Sequence of chain 1.C:
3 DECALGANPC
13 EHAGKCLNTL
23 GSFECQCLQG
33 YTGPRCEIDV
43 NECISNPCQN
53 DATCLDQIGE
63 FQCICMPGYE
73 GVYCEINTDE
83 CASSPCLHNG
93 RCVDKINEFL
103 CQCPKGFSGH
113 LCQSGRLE

The protein below binds the small molecule below.
Small molecule (SMILES): OC[C@H]1O[C@@H](O)[C@H](O)[C@@H](O)[C@@H]1O

Binding-site contacts:
Ligand atom C6 contacts residue TYR75 of chain 1.C at 3.9 Å (hydrophobic).
Ligand atom O5 contacts residue PRO49 of chain 1.C at 3.8 Å.
Ligand atom O3 contacts residue GLU44 of chain 1.C at 4.3 Å.
Ligand atom C3 contacts residue PHE63 of chain 1.C at 4.2 Å (hydrophobic).
Ligand atom C2 contacts residue PHE63 of chain 1.C at 4.4 Å (hydrophobic).
Ligand atom C4 contacts residue PHE63 of chain 1.C at 3.9 Å (hydrophobic).
Ligand atom O2 contacts residue GLU44 of chain 1.C at 2.6 Å (salt-bridge).
Ligand atom O3 contacts residue PHE63 of chain 1.C at 3.6 Å.
Ligand atom C5 contacts residue SER47 of chain 1.C at 3.6 Å.
Ligand atom C1 contacts residue SER47 of chain 1.C at 1.4 Å.
Ligand atom O2 contacts residue SER47 of chain 1.C at 2.9 Å (h-bond).
Ligand atom C1 contacts residue PRO49 of chain 1.C at 4.4 Å (hydrophobic).
Ligand atom C1 contacts residue GLU44 of chain 1.C at 4.4 Å.
Ligand atom C2 contacts residue SER47 of chain 1.C at 2.4 Å.
Ligand atom C3 contacts residue SER47 of chain 1.C at 3.8 Å.
Ligand atom C3 contacts residue GLU44 of chain 1.C at 4.5 Å.
Ligand atom C2 contacts residue GLU44 of chain 1.C at 3.4 Å.
Ligand atom C4 contacts residue SER47 of chain 1.C at 4.2 Å.
Ligand atom O5 contacts residue SER47 of chain 1.C at 2.4 Å (h-bond).